The protein below binds the small molecule below.
Small molecule (SMILES): CC(=O)N[C@@H]1[C@@H](O)[C@H](O)[C@@H](CO)O[C@H]1O

Binding-site contacts:
Ligand atom N2 contacts residue ASN416 of chain 1.A at 2.9 Å (h-bond).
Ligand atom O3 contacts residue PRO524 of chain 1.A at 3.7 Å.
Ligand atom C8 contacts residue GLU403 of chain 1.A at 4.0 Å.
Ligand atom O7 contacts residue ASN416 of chain 1.A at 3.3 Å (h-bond).
Ligand atom C7 contacts residue GLN527 of chain 1.A at 3.8 Å.
Ligand atom C5 contacts residue ASN416 of chain 1.A at 3.6 Å.
Ligand atom C2 contacts residue ASN416 of chain 1.A at 2.5 Å.
Ligand atom C4 contacts residue ASN416 of chain 1.A at 4.2 Å.
Ligand atom C8 contacts residue ASN416 of chain 1.A at 4.3 Å.
Ligand atom O4 contacts residue PRO524 of chain 1.A at 4.2 Å.
Ligand atom C3 contacts residue GLN527 of chain 1.A at 3.7 Å.
Ligand atom C2 contacts residue GLN527 of chain 1.A at 3.8 Å.
Ligand atom C7 contacts residue ASN416 of chain 1.A at 3.3 Å.
Ligand atom C1 contacts residue GLN527 of chain 1.A at 4.2 Å.
Ligand atom C8 contacts residue GLN527 of chain 1.A at 3.7 Å.
Ligand atom C1 contacts residue ASN416 of chain 1.A at 1.4 Å.
Ligand atom O5 contacts residue ASN416 of chain 1.A at 2.4 Å (h-bond).
Ligand atom N2 contacts residue GLN527 of chain 1.A at 2.9 Å (h-bond).
Ligand atom O3 contacts residue GLN527 of chain 1.A at 3.9 Å.
Ligand atom C3 contacts residue PRO524 of chain 1.A at 4.0 Å (hydrophobic).
Ligand atom C3 contacts residue ASN416 of chain 1.A at 3.8 Å.

Sequence of chain 1.A:
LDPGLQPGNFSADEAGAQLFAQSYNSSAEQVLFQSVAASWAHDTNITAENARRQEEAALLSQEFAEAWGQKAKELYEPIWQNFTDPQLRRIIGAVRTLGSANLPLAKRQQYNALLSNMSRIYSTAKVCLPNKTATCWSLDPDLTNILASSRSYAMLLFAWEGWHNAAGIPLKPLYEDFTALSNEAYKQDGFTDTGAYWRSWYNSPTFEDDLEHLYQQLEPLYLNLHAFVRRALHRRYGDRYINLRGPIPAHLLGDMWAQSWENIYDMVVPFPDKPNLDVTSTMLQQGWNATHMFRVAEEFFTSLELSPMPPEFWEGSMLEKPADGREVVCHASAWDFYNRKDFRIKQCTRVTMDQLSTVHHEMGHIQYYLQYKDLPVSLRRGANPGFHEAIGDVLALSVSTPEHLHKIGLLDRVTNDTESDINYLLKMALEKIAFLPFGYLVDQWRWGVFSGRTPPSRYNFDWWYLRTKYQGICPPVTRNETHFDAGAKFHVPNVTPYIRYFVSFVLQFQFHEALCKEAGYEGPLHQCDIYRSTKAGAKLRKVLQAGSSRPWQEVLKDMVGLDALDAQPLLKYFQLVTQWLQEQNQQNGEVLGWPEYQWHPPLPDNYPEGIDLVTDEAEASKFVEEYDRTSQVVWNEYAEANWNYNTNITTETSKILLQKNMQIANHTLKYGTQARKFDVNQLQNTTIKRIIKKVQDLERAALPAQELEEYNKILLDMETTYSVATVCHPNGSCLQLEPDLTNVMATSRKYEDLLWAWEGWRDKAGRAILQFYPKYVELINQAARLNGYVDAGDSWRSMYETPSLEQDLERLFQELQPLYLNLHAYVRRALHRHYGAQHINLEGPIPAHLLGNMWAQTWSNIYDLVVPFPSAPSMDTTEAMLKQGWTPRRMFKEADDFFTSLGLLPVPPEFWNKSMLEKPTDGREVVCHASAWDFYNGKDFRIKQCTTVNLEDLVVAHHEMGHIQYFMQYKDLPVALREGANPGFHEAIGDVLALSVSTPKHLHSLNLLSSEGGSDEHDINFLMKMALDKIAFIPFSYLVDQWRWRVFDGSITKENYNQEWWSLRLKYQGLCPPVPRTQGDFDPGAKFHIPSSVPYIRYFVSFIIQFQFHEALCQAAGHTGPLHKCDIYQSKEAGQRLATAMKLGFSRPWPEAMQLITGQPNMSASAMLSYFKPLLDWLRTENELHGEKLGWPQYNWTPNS